Binding-site contacts:
Ligand atom CAK contacts residue TYR222 of chain 1.B at 3.6 Å (hydrophobic).
Ligand atom CBB contacts residue TYR222 of chain 1.B at 3.4 Å (hydrophobic).
Ligand atom NBA contacts residue LEU248 of chain 1.C at 3.6 Å.
Ligand atom NBA contacts residue TYR222 of chain 1.B at 3.5 Å.
Ligand atom CAP contacts residue ASN329 of chain 1.C at 3.5 Å.
Ligand atom NAE contacts residue THR221 of chain 1.B at 3.7 Å.
Ligand atom FAR contacts residue VAL175 of chain 1.B at 3.6 Å.
Ligand atom CAD contacts residue PRO325 of chain 1.C at 3.4 Å (hydrophobic).
Ligand atom FAT contacts residue PRO325 of chain 1.C at 3.3 Å.
Ligand atom NAE contacts residue PRO325 of chain 1.C at 3.7 Å.
Ligand atom FAR contacts residue TYR208 of chain 1.B at 3.5 Å.
Ligand atom CAQ contacts residue TYR208 of chain 1.B at 3.6 Å (hydrophobic).
Ligand atom CAZ contacts residue PRO325 of chain 1.C at 3.8 Å (hydrophobic).
Ligand atom FAT contacts residue LYS326 of chain 1.C at 3.6 Å.
Ligand atom CAV contacts residue ASN329 of chain 1.C at 3.5 Å.
Ligand atom CAY contacts residue LEU248 of chain 1.C at 3.6 Å (hydrophobic).
Ligand atom CAK contacts residue LEU248 of chain 1.C at 3.6 Å (hydrophobic).
Ligand atom OAW contacts residue ASP177 of chain 1.B at 3.7 Å.
Ligand atom CAB contacts residue PRO325 of chain 1.C at 3.8 Å (hydrophobic).
Ligand atom FAT contacts residue TYR208 of chain 1.B at 3.6 Å.
Ligand atom CAO contacts residue TYR208 of chain 1.B at 3.5 Å (hydrophobic).
Ligand atom FAS contacts residue TYR222 of chain 1.B at 3.3 Å.
Ligand atom FAR contacts residue ASN329 of chain 1.C at 3.7 Å.
Ligand atom CL1 contacts residue LEU225 of chain 1.B at 3.5 Å.
Ligand atom CL1 contacts residue TYR208 of chain 1.B at 3.8 Å.
Ligand atom CL1 contacts residue THR221 of chain 1.B at 3.6 Å.
Ligand atom NAC contacts residue TYR222 of chain 1.B at 3.5 Å.
Ligand atom CAV contacts residue VAL175 of chain 1.B at 3.6 Å (hydrophobic).
Ligand atom FAT contacts residue ASN329 of chain 1.C at 3.7 Å.
Ligand atom CAD contacts residue TYR222 of chain 1.B at 3.4 Å (hydrophobic).
Ligand atom CAJ contacts residue ASP177 of chain 1.B at 3.7 Å.
Ligand atom CAJ contacts residue TYR222 of chain 1.B at 3.6 Å (hydrophobic).
Ligand atom CL1 contacts residue PRO220 of chain 1.B at 3.5 Å.
Ligand atom NBC contacts residue TYR222 of chain 1.B at 3.1 Å.
Ligand atom FAS contacts residue LEU225 of chain 1.B at 3.7 Å.
Ligand atom NAE contacts residue TYR222 of chain 1.B at 3.4 Å (h-bond).
Ligand atom CAP contacts residue TYR208 of chain 1.B at 3.3 Å (hydrophobic).
Ligand atom NAC contacts residue PRO325 of chain 1.C at 3.5 Å.
Ligand atom CAX contacts residue SER176 of chain 1.B at 3.5 Å.
Ligand atom NBC contacts residue PRO325 of chain 1.C at 3.6 Å.

Sequence of chain 1.B:
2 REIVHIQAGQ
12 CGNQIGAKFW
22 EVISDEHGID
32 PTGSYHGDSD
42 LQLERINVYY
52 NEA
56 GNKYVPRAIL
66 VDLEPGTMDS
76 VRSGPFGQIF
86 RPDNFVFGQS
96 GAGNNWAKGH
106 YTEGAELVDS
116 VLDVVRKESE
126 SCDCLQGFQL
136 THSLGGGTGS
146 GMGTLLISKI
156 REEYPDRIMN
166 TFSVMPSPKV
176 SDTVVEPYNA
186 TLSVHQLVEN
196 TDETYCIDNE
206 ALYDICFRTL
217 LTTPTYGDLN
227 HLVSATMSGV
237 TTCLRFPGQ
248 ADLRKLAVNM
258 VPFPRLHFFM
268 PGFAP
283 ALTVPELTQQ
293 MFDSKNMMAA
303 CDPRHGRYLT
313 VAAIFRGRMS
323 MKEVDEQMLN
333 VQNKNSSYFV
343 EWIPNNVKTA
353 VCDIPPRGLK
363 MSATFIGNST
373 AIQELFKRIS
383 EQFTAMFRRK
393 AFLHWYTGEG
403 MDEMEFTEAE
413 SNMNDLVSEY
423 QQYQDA

The small molecule below binds the protein below.
Small molecule (SMILES): COC1C[C@H]2CC[C@@H](C1)N2c1c(-c2c(F)cc(F)cc2F)c(Cl)nc2ncnn12

Sequence of chain 1.C:
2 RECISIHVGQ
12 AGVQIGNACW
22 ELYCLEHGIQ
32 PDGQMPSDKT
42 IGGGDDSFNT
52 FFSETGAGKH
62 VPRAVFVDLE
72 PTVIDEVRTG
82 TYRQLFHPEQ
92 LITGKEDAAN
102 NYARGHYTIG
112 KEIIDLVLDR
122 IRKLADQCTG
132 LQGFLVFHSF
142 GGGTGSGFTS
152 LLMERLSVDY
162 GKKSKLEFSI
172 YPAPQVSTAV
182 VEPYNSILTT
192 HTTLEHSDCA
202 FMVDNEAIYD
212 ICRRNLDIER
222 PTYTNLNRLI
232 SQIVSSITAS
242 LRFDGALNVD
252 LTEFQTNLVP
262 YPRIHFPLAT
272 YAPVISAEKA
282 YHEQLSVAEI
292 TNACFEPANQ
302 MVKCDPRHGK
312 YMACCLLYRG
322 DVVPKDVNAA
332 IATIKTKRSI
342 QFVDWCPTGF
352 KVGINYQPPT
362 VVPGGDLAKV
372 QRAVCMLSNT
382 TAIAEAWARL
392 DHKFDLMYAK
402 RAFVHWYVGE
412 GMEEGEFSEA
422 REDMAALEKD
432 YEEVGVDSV